A protein and the small-molecule ligand that binds it are described below.
Small molecule (SMILES): Nc1ncnc2c1ncn2[C@@H]1O[C@H](COP(=O)(O)OP(=O)(O)OP(O)(O)=S)[C@@H](O)[C@H]1O

Binding-site contacts:
Ligand atom O3B contacts residue THR363 of chain 1.C at 3.4 Å (h-bond).
Ligand atom O1B contacts residue THR363 of chain 1.C at 3.2 Å (h-bond).
Ligand atom N7 contacts residue TYR494 of chain 1.C at 2.8 Å (h-bond).
Ligand atom C6 contacts residue ILE502 of chain 1.C at 3.3 Å (hydrophobic).
Ligand atom O4' contacts residue GLY361 of chain 1.C at 3.5 Å.
Ligand atom N7 contacts residue GLY361 of chain 1.C at 3.4 Å (h-bond).
Ligand atom O2B contacts residue GLY359 of chain 1.C at 3.4 Å (h-bond).
Ligand atom O2B contacts residue PRO358 of chain 1.C at 3.6 Å.
Ligand atom O2A contacts residue GLY361 of chain 1.C at 3.4 Å.
Ligand atom N6 contacts residue TYR494 of chain 1.C at 2.9 Å (h-bond).
Ligand atom O2B contacts residue VAL360 of chain 1.C at 3.1 Å (h-bond).
Ligand atom O2A contacts residue LYS362 of chain 1.C at 2.7 Å (salt-bridge).
Ligand atom PA contacts residue THR363 of chain 1.C at 3.1 Å.
Ligand atom O3G contacts residue LYS362 of chain 1.C at 3.5 Å (salt-bridge).
Ligand atom O5' contacts residue VAL360 of chain 1.C at 3.2 Å (h-bond).
Ligand atom C5 contacts residue TYR494 of chain 1.C at 3.4 Å (hydrophobic).
Ligand atom O2G contacts residue ARG485 of chain 1.E at 3.5 Å (salt-bridge).
Ligand atom S1G contacts residue ARG485 of chain 1.E at 3.1 Å (salt-bridge).
Ligand atom O1B contacts residue VAL360 of chain 1.C at 3.0 Å (h-bond).
Ligand atom O5' contacts residue GLY361 of chain 1.C at 3.3 Å.
Ligand atom O1A contacts residue THR363 of chain 1.C at 2.8 Å (h-bond).
Ligand atom S1G contacts residue ARG542 of chain 1.C at 2.2 Å (salt-bridge).
Ligand atom N1 contacts residue TYR321 of chain 1.C at 3.3 Å (h-bond).
Ligand atom PA contacts residue VAL360 of chain 1.C at 3.5 Å.
Ligand atom N1 contacts residue ILE502 of chain 1.C at 2.5 Å.
Ligand atom PB contacts residue VAL360 of chain 1.C at 3.1 Å.
Ligand atom C5' contacts residue GLY361 of chain 1.C at 3.5 Å.
Ligand atom C6 contacts residue TYR494 of chain 1.C at 3.5 Å (hydrophobic).
Ligand atom O2A contacts residue THR363 of chain 1.C at 2.5 Å (h-bond).
Ligand atom O2B contacts residue LYS362 of chain 1.C at 3.5 Å.
Ligand atom C8 contacts residue GLY361 of chain 1.C at 2.9 Å.
Ligand atom O1B contacts residue LYS362 of chain 1.C at 2.5 Å (salt-bridge).
Ligand atom C2 contacts residue ILE502 of chain 1.C at 2.8 Å (hydrophobic).
Ligand atom O3A contacts residue VAL360 of chain 1.C at 2.9 Å (h-bond).
Ligand atom N6 contacts residue TYR321 of chain 1.C at 2.3 Å (h-bond).
Ligand atom O1B contacts residue GLY361 of chain 1.C at 3.6 Å.
Ligand atom C6 contacts residue TYR321 of chain 1.C at 3.5 Å (hydrophobic).
Ligand atom O2A contacts residue VAL360 of chain 1.C at 3.6 Å.
Ligand atom O2A contacts residue SER364 of chain 1.C at 3.5 Å (h-bond).
Ligand atom O3G contacts residue ASN473 of chain 1.C at 2.5 Å (h-bond).

Sequence of chain 1.E:
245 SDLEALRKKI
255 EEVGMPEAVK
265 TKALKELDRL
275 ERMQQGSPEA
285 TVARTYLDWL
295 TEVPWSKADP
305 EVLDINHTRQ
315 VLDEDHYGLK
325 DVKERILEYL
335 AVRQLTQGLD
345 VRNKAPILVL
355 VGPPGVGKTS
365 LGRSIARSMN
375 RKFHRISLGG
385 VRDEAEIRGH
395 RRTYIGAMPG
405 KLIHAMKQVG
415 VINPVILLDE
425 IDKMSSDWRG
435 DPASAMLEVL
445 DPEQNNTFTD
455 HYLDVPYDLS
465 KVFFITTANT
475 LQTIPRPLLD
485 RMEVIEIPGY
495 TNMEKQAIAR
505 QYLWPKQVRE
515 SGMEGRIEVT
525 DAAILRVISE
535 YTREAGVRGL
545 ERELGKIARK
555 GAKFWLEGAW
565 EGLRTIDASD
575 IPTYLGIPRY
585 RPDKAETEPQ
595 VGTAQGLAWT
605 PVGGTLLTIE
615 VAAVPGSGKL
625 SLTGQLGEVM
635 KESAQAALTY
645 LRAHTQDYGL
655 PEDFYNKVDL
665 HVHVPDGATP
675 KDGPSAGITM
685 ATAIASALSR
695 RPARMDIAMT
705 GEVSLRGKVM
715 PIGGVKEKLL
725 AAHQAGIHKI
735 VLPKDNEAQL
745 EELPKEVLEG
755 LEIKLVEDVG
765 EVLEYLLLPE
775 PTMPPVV

Sequence of chain 1.C:
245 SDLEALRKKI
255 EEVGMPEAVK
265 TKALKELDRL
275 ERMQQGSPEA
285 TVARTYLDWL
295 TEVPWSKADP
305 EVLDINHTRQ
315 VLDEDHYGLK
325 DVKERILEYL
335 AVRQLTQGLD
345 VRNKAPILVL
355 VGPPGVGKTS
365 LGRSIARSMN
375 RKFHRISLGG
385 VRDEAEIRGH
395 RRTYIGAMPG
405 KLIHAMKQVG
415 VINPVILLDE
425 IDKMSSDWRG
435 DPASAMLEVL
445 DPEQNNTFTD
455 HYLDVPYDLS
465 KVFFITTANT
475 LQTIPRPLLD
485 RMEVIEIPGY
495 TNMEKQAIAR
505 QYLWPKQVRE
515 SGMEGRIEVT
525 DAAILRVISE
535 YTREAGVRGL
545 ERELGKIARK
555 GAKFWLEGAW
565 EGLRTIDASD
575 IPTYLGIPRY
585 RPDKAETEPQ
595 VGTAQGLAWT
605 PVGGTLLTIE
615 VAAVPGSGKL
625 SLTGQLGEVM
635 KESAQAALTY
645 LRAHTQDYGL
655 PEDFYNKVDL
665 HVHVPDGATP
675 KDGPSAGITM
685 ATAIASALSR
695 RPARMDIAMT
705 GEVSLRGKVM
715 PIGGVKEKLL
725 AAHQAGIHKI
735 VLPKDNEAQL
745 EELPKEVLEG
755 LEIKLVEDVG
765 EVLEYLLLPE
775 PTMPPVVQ